Binding-site contacts:
Ligand atom C8 contacts residue ARG324 of chain 25.E at 4.2 Å.
Ligand atom O5 contacts residue ASN280 of chain 25.E at 2.4 Å (h-bond).
Ligand atom C8 contacts residue GLY296 of chain 25.E at 4.4 Å.
Ligand atom C7 contacts residue ASN280 of chain 25.E at 3.9 Å.
Ligand atom C3 contacts residue ASN280 of chain 25.E at 3.8 Å.
Ligand atom C5 contacts residue ASN280 of chain 25.E at 3.7 Å.
Ligand atom C1 contacts residue ASN280 of chain 25.E at 1.4 Å.
Ligand atom C2 contacts residue ASN280 of chain 25.E at 2.5 Å.
Ligand atom N2 contacts residue ASN280 of chain 25.E at 2.9 Å (h-bond).
Ligand atom O7 contacts residue ASN280 of chain 25.E at 4.4 Å.
Ligand atom C4 contacts residue ASN280 of chain 25.E at 4.2 Å.

Sequence of chain 25.E:
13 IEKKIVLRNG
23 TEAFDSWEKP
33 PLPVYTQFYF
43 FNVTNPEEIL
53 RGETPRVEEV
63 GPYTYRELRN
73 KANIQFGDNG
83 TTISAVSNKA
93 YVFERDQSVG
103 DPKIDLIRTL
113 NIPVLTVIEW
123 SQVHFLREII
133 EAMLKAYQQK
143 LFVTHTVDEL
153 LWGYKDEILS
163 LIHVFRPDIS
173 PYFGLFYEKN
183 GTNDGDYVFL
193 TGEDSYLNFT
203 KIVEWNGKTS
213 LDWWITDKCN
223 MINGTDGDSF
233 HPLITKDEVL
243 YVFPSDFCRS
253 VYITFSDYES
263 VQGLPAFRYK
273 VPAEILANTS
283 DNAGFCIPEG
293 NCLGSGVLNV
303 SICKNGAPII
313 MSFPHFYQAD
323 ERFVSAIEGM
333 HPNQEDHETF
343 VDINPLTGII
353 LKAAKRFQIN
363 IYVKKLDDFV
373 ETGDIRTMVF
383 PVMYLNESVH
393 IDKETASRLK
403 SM

The protein below binds the small molecule below.
Small molecule (SMILES): CC(=O)N[C@H]1[C@H](O[C@H]2[C@H](O)[C@@H](NC(C)=O)CO[C@@H]2CO)O[C@H](CO)[C@@H](O)[C@@H]1O